Binding-site contacts:
Ligand atom C2 contacts residue ARG392 of chain 1.B at 3.7 Å.
Ligand atom C3 contacts residue ARG392 of chain 1.B at 3.1 Å.
Ligand atom O2 contacts residue THR154 of chain 1.B at 3.2 Å (h-bond).
Ligand atom C2 contacts residue SER335 of chain 1.B at 3.6 Å.
Ligand atom C6 contacts residue ASP328 of chain 1.B at 3.4 Å.
Ligand atom C9 contacts residue THR154 of chain 1.B at 3.3 Å.
Ligand atom C2 contacts residue TRP327 of chain 1.B at 3.7 Å (hydrophobic).
Ligand atom C13 contacts residue SER265 of chain 1.B at 2.9 Å.
Ligand atom C contacts residue TRP327 of chain 1.B at 3.1 Å (hydrophobic).
Ligand atom O contacts residue TRP327 of chain 1.B at 2.6 Å.
Ligand atom O contacts residue SER335 of chain 1.B at 2.3 Å (h-bond).
Ligand atom O4 contacts residue SER335 of chain 1.B at 2.9 Å (h-bond).
Ligand atom C3 contacts residue ASP328 of chain 1.B at 3.7 Å.
Ligand atom C2 contacts residue SER329 of chain 1.B at 2.9 Å.
Ligand atom C contacts residue SER335 of chain 1.B at 3.0 Å.
Ligand atom C14 contacts residue SER335 of chain 1.B at 3.2 Å.
Ligand atom C10 contacts residue THR154 of chain 1.B at 3.5 Å.
Ligand atom C1 contacts residue SER335 of chain 1.B at 3.3 Å.
Ligand atom O4 contacts residue SER265 of chain 1.B at 3.2 Å (h-bond).
Ligand atom C13 contacts residue ALA264 of chain 1.B at 3.4 Å (hydrophobic).
Ligand atom C5 contacts residue TRP384 of chain 1.B at 3.5 Å (hydrophobic).
Ligand atom N contacts residue SER265 of chain 1.B at 3.5 Å.
Ligand atom O contacts residue GLY338 of chain 1.B at 3.5 Å (h-bond).
Ligand atom C13 contacts residue ARG392 of chain 1.B at 3.3 Å.
Ligand atom C2 contacts residue ASP328 of chain 1.B at 3.2 Å.
Ligand atom N contacts residue ARG392 of chain 1.B at 3.4 Å (salt-bridge).
Ligand atom O1 contacts residue SER330 of chain 1.B at 2.9 Å.
Ligand atom O3 contacts residue EDO1 of chain 1.K at 3.3 Å (h-bond).
Ligand atom O4 contacts residue ALA339 of chain 1.B at 3.2 Å (h-bond).
Ligand atom C3 contacts residue SER265 of chain 1.B at 3.6 Å.
Ligand atom N1 contacts residue TRP384 of chain 1.B at 3.0 Å.
Ligand atom C1 contacts residue SER329 of chain 1.B at 3.1 Å.
Ligand atom O4 contacts residue GLY338 of chain 1.B at 2.9 Å.
Ligand atom C13 contacts residue SER335 of chain 1.B at 3.5 Å.
Ligand atom C1 contacts residue ASP328 of chain 1.B at 3.0 Å.
Ligand atom C1 contacts residue TRP327 of chain 1.B at 2.5 Å (hydrophobic).
Ligand atom O1 contacts residue SER329 of chain 1.B at 3.1 Å.
Ligand atom C11 contacts residue EDO1 of chain 1.K at 3.7 Å.
Ligand atom C14 contacts residue SER265 of chain 1.B at 3.3 Å.
Ligand atom O3 contacts residue THR154 of chain 1.B at 3.6 Å.

Sequence of chain 1.B:
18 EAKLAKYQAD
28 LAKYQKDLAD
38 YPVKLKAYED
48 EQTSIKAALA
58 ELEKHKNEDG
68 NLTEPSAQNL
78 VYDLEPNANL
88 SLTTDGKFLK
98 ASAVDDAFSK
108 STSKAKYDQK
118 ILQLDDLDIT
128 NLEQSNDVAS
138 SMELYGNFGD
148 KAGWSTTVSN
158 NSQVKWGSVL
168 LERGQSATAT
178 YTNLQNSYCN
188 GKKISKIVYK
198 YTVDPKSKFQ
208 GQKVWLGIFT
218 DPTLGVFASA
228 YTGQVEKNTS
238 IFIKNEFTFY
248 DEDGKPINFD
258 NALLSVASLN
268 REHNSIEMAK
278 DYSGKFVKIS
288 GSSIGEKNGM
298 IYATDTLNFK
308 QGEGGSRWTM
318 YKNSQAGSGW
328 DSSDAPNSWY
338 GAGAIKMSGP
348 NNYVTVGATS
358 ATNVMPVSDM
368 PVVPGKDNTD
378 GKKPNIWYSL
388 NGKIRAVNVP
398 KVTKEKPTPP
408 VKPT

A protein and the small-molecule ligand that binds it are described below.
Small molecule (SMILES): O=C(NCCc1ccc(O)c(O)c1)Nc1ccc(O)c(O)c1